The small molecule below binds the protein below.
Small molecule (SMILES): CC(=O)N[C@@H]1[C@@H](O)[C@H](O)[C@@H](CO)O[C@H]1O

Binding-site contacts:
Ligand atom C4 contacts residue ASN21 of chain 1.B at 4.1 Å.
Ligand atom C3 contacts residue ASN21 of chain 1.B at 3.8 Å.
Ligand atom O5 contacts residue ASN21 of chain 1.B at 2.4 Å (h-bond).
Ligand atom C1 contacts residue GLU24 of chain 1.B at 4.2 Å.
Ligand atom C1 contacts residue ASN21 of chain 1.B at 1.4 Å.
Ligand atom C2 contacts residue ASN21 of chain 1.B at 2.4 Å.
Ligand atom C5 contacts residue ASN21 of chain 1.B at 3.7 Å.
Ligand atom O5 contacts residue GLU24 of chain 1.B at 3.6 Å.
Ligand atom C7 contacts residue ASN21 of chain 1.B at 3.6 Å.
Ligand atom O6 contacts residue GLU24 of chain 1.B at 3.3 Å.
Ligand atom N2 contacts residue ASN21 of chain 1.B at 3.1 Å (h-bond).
Ligand atom C8 contacts residue ASN21 of chain 1.B at 3.6 Å.

Sequence of chain 1.B:
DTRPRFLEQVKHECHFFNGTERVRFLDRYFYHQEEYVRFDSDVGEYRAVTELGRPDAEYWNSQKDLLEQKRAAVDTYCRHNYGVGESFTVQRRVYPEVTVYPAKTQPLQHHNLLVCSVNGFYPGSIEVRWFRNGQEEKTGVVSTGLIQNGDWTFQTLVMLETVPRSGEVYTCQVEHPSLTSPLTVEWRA